Binding-site contacts:
Ligand atom C12 contacts residue PHE119 of chain 1.B at 3.9 Å (hydrophobic).
Ligand atom C03 contacts residue TRP156 of chain 1.A at 3.7 Å (hydrophobic).
Ligand atom C01 contacts residue TYR100 of chain 1.A at 3.9 Å (hydrophobic).
Ligand atom C07 contacts residue CYS199 of chain 1.A at 3.5 Å (hydrophobic).
Ligand atom C01 contacts residue CYS200 of chain 1.A at 4.0 Å (hydrophobic).
Ligand atom C15 contacts residue TRP156 of chain 1.A at 3.9 Å (hydrophobic).
Ligand atom C06 contacts residue CYS200 of chain 1.A at 2.9 Å (hydrophobic).
Ligand atom C01 contacts residue TRP156 of chain 1.A at 3.7 Å (hydrophobic).
Ligand atom C09 contacts residue CYS200 of chain 1.A at 4.0 Å (hydrophobic).
Ligand atom C07 contacts residue TYR204 of chain 1.A at 4.0 Å (hydrophobic).
Ligand atom N10 contacts residue TYR204 of chain 1.A at 4.1 Å.
Ligand atom C06 contacts residue CYS199 of chain 1.A at 3.5 Å (hydrophobic).
Ligand atom C11 contacts residue PHE119 of chain 1.B at 4.0 Å (hydrophobic).
Ligand atom C16 contacts residue LEU121 of chain 1.B at 4.0 Å (hydrophobic).
Ligand atom N02 contacts residue SER155 of chain 1.A at 4.0 Å.
Ligand atom C08 contacts residue CYS199 of chain 1.A at 4.0 Å (hydrophobic).
Ligand atom C08 contacts residue TYR204 of chain 1.A at 3.2 Å (hydrophobic).
Ligand atom C04 contacts residue CYS199 of chain 1.A at 4.0 Å (hydrophobic).
Ligand atom C15 contacts residue LEU121 of chain 1.B at 3.7 Å (hydrophobic).
Ligand atom C05 contacts residue CYS200 of chain 1.A at 3.7 Å (hydrophobic).
Ligand atom C09 contacts residue TYR204 of chain 1.A at 4.1 Å (hydrophobic).
Ligand atom C12 contacts residue THR157 of chain 1.A at 3.6 Å.
Ligand atom C16 contacts residue CYS199 of chain 1.A at 3.9 Å (hydrophobic).
Ligand atom C14 contacts residue THR157 of chain 1.A at 4.1 Å.
Ligand atom C11 contacts residue VAL111 of chain 1.B at 3.6 Å (hydrophobic).
Ligand atom C03 contacts residue TYR100 of chain 1.A at 4.0 Å (hydrophobic).
Ligand atom N02 contacts residue TRP156 of chain 1.A at 3.1 Å (h-bond).
Ligand atom N13 contacts residue THR157 of chain 1.A at 3.6 Å.
Ligand atom C05 contacts residue CYS199 of chain 1.A at 3.4 Å (hydrophobic).
Ligand atom C01 contacts residue TYR204 of chain 1.A at 3.8 Å (hydrophobic).
Ligand atom C07 contacts residue TRP156 of chain 1.A at 4.0 Å (hydrophobic).
Ligand atom C08 contacts residue TRP156 of chain 1.A at 4.1 Å (hydrophobic).
Ligand atom N13 contacts residue LEU121 of chain 1.B at 3.8 Å.
Ligand atom C07 contacts residue CYS200 of chain 1.A at 2.8 Å (hydrophobic).
Ligand atom C14 contacts residue LEU121 of chain 1.B at 4.1 Å (hydrophobic).
Ligand atom C11 contacts residue THR157 of chain 1.A at 4.1 Å.
Ligand atom N02 contacts residue TYR100 of chain 1.A at 3.0 Å (h-bond).
Ligand atom C08 contacts residue CYS200 of chain 1.A at 2.8 Å (hydrophobic).
Ligand atom C04 contacts residue LEU121 of chain 1.B at 4.0 Å (hydrophobic).
Ligand atom N13 contacts residue PHE119 of chain 1.B at 4.1 Å.

The small molecule below binds the protein below.
Small molecule (SMILES): c1cnc2cc3c(cc2n1)[C@@H]1CNC[C@H]3C1

Sequence of chain 1.A:
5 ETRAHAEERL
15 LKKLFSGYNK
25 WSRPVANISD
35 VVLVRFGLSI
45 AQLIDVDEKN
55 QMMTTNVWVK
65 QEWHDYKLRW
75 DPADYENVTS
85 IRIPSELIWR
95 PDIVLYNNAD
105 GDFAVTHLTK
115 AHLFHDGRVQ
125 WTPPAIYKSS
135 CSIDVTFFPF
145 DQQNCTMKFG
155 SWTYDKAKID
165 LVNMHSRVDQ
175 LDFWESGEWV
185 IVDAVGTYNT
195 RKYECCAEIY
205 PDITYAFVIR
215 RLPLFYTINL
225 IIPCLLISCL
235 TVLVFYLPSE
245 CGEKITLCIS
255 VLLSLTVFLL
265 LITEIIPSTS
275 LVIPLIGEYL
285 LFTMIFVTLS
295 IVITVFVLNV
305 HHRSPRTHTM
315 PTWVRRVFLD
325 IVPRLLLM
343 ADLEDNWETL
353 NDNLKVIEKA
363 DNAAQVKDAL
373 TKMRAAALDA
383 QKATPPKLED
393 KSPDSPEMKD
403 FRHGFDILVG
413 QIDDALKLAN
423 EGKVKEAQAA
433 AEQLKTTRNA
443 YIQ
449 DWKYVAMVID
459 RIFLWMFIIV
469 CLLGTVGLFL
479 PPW

Sequence of chain 1.B:
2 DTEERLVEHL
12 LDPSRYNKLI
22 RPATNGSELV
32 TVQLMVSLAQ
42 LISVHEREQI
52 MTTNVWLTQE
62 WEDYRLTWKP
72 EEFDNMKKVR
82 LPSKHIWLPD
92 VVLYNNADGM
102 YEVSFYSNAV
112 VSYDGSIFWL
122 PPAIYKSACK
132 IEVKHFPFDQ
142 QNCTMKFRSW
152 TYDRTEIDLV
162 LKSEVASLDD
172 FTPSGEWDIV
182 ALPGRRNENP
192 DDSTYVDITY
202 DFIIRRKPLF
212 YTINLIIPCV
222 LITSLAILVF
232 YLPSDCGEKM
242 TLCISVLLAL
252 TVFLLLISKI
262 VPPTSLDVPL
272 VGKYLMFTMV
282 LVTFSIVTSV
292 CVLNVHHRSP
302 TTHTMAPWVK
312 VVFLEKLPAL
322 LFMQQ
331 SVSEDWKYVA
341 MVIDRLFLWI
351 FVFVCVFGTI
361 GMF